The small molecule below binds the protein below.
Small molecule (SMILES): Cc1cn([C@H]2C[C@H](O[P](=O)(O)OC[C@H]3O[C@@H](n4ccc(N)nc4=O)C[C@@H]3O[P](=O)(O)OC[C@H]3O[C@@H](n4cnc5c(=O)nc(N)[nH]c54)C[C@@H]3O[P](=O)(O)OC[C@H]3O[C@@H](n4cnc5c(=O)nc(N)[nH]c54)C[C@@H]3O)[C@@H](CO[P](=O)(O)O[C@H]3C[C@H](n4cnc5c(=O)nc(N)[nH]c54)O[C@@H]3COP(=O)(O)O)O2)c(=O)[nH]c1=O

Sequence of chain 1.D:
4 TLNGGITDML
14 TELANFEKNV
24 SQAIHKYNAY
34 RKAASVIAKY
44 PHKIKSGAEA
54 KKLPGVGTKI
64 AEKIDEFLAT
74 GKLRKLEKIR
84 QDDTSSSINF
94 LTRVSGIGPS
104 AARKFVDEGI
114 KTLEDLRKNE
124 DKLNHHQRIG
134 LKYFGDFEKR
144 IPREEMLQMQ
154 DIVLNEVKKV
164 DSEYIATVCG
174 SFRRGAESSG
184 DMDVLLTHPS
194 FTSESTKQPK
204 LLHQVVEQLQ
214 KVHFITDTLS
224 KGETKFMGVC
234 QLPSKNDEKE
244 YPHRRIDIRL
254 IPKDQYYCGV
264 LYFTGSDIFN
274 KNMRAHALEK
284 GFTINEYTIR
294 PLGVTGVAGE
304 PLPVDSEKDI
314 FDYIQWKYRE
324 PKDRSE

Binding-site contacts:
Ligand atom P contacts residue LYS62 of chain 1.D at 3.1 Å.
Ligand atom C4' contacts residue GLY58 of chain 1.D at 3.4 Å.
Ligand atom OP2 contacts residue NA1 of chain 1.H at 3.8 Å.
Ligand atom OP2 contacts residue THR61 of chain 1.D at 3.7 Å.
Ligand atom O3' contacts residue ILE63 of chain 1.D at 3.5 Å.
Ligand atom P contacts residue GLY58 of chain 1.D at 3.9 Å.
Ligand atom OP1 contacts residue LYS62 of chain 1.D at 3.8 Å.
Ligand atom OP1 contacts residue VAL59 of chain 1.D at 3.5 Å (h-bond).
Ligand atom OP2 contacts residue LYS62 of chain 1.D at 3.0 Å.
Ligand atom P contacts residue LYS29 of chain 1.D at 3.7 Å.
Ligand atom N1 contacts residue HIS28 of chain 1.D at 3.8 Å.
Ligand atom OP3 contacts residue LYS29 of chain 1.D at 2.7 Å (salt-bridge).
Ligand atom O5' contacts residue LYS29 of chain 1.D at 3.7 Å.
Ligand atom OP1 contacts residue GLY58 of chain 1.D at 2.9 Å (h-bond).
Ligand atom OP1 contacts residue ILE63 of chain 1.D at 3.1 Å (h-bond).
Ligand atom P contacts residue NA1 of chain 1.H at 3.6 Å.
Ligand atom OP1 contacts residue GLY60 of chain 1.D at 2.9 Å (h-bond).
Ligand atom OP2 contacts residue GLY60 of chain 1.D at 3.7 Å.
Ligand atom P contacts residue VAL59 of chain 1.D at 3.8 Å.
Ligand atom N3 contacts residue ALA32 of chain 1.D at 3.6 Å.
Ligand atom OP1 contacts residue LYS62 of chain 1.D at 2.6 Å (salt-bridge).
Ligand atom C3' contacts residue GLY60 of chain 1.D at 3.8 Å.
Ligand atom OP1 contacts residue PRO57 of chain 1.D at 3.8 Å.
Ligand atom OP1 contacts residue TYR33 of chain 1.D at 4.0 Å.
Ligand atom C5' contacts residue GLY58 of chain 1.D at 3.4 Å.
Ligand atom O5' contacts residue GLY60 of chain 1.D at 3.5 Å.
Ligand atom O3' contacts residue GLY58 of chain 1.D at 3.5 Å.
Ligand atom N7 contacts residue LYS29 of chain 1.D at 3.9 Å.
Ligand atom OP1 contacts residue LEU56 of chain 1.D at 3.7 Å.
Ligand atom OP1 contacts residue THR61 of chain 1.D at 3.6 Å (h-bond).
Ligand atom OP2 contacts residue LYS62 of chain 1.D at 2.8 Å (salt-bridge).
Ligand atom P contacts residue GLY60 of chain 1.D at 3.7 Å.
Ligand atom C5' contacts residue LYS29 of chain 1.D at 4.0 Å.
Ligand atom O4' contacts residue ALA32 of chain 1.D at 3.5 Å.
Ligand atom OP1 contacts residue NA1 of chain 1.H at 2.5 Å (h-bond).
Ligand atom C5' contacts residue GLY60 of chain 1.D at 3.7 Å.
Ligand atom OP2 contacts residue LYS29 of chain 1.D at 3.7 Å.
Ligand atom OP1 contacts residue LYS66 of chain 1.D at 3.6 Å.
Ligand atom C5' contacts residue TYR33 of chain 1.D at 3.4 Å (hydrophobic).
Ligand atom OP2 contacts residue VAL59 of chain 1.D at 3.7 Å.